Sequence of chain 45.D:
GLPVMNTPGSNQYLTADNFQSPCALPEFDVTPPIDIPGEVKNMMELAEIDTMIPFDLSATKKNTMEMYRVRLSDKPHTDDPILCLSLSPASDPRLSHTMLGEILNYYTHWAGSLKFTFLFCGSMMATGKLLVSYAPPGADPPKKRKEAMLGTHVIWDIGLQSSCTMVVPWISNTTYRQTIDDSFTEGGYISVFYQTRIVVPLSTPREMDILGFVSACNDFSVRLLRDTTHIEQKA

Sequence of chain 45.B:
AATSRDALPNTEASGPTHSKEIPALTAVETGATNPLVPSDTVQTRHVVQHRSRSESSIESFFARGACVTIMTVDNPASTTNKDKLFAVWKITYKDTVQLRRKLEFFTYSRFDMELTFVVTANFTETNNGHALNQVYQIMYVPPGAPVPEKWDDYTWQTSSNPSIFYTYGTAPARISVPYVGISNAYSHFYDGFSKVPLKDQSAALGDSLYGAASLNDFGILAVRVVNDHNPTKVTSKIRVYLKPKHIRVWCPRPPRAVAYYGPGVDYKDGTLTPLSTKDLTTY

Binding-site contacts:
Ligand atom C4 contacts residue ALA24 of chain 45.D at 3.5 Å (hydrophobic).
Ligand atom C4 contacts residue ILE194 of chain 45.B at 3.8 Å (hydrophobic).
Ligand atom C5 contacts residue TYR159 of chain 45.B at 3.7 Å (hydrophobic).
Ligand atom C21 contacts residue TYR112 of chain 45.B at 3.4 Å (hydrophobic).
Ligand atom C11 contacts residue LEU134 of chain 45.B at 3.8 Å (hydrophobic).
Ligand atom O25 contacts residue TYR112 of chain 45.B at 3.4 Å.
Ligand atom C14 contacts residue MET132 of chain 45.B at 3.5 Å (hydrophobic).
Ligand atom C18 contacts residue PHE237 of chain 45.B at 3.8 Å (hydrophobic).
Ligand atom C26 contacts residue THR111 of chain 45.B at 3.6 Å.
Ligand atom C15 contacts residue MET132 of chain 45.B at 3.6 Å (hydrophobic).
Ligand atom O24 contacts residue TYR112 of chain 45.B at 3.8 Å.
Ligand atom O25 contacts residue THR111 of chain 45.B at 3.4 Å (h-bond).
Ligand atom C10 contacts residue MET132 of chain 45.B at 3.7 Å (hydrophobic).
Ligand atom C8 contacts residue VAL196 of chain 45.B at 3.7 Å (hydrophobic).
Ligand atom C3 contacts residue PRO181 of chain 45.B at 3.7 Å (hydrophobic).
Ligand atom C20 contacts residue PHE237 of chain 45.B at 3.4 Å (hydrophobic).
Ligand atom C26 contacts residue LYS113 of chain 45.B at 3.7 Å.
Ligand atom C13 contacts residue PHE237 of chain 45.B at 3.7 Å (hydrophobic).
Ligand atom C1 contacts residue ILE183 of chain 45.B at 3.5 Å (hydrophobic).
Ligand atom N6 contacts residue VAL196 of chain 45.B at 3.8 Å.
Ligand atom C8 contacts residue TYR159 of chain 45.B at 3.5 Å (hydrophobic).
Ligand atom C5 contacts residue ILE194 of chain 45.B at 3.8 Å (hydrophobic).
Ligand atom C27 contacts residue ASP236 of chain 45.B at 3.6 Å.
Ligand atom C4 contacts residue TYR159 of chain 45.B at 3.7 Å (hydrophobic).
Ligand atom C19 contacts residue PHE237 of chain 45.B at 3.5 Å (hydrophobic).
Ligand atom C12 contacts residue VAL199 of chain 45.B at 3.7 Å (hydrophobic).
Ligand atom C3 contacts residue ALA24 of chain 45.D at 3.5 Å (hydrophobic).
Ligand atom C7 contacts residue VAL196 of chain 45.B at 3.5 Å (hydrophobic).
Ligand atom C7 contacts residue TYR159 of chain 45.B at 3.7 Å (hydrophobic).
Ligand atom N3 contacts residue LEU240 of chain 45.B at 3.4 Å.
Ligand atom C13 contacts residue MET132 of chain 45.B at 3.8 Å (hydrophobic).
Ligand atom C1 contacts residue ILE157 of chain 45.B at 3.4 Å (hydrophobic).
Ligand atom C21 contacts residue PHE237 of chain 45.B at 3.7 Å (hydrophobic).
Ligand atom N4 contacts residue LEU240 of chain 45.B at 3.3 Å.
Ligand atom C23 contacts residue TYR112 of chain 45.B at 3.3 Å (hydrophobic).
Ligand atom C23 contacts residue PHE237 of chain 45.B at 3.8 Å (hydrophobic).
Ligand atom C3 contacts residue TYR159 of chain 45.B at 3.7 Å (hydrophobic).
Ligand atom C20 contacts residue TYR112 of chain 45.B at 3.4 Å (hydrophobic).
Ligand atom O16 contacts residue MET132 of chain 45.B at 3.6 Å.
Ligand atom C14 contacts residue VAL199 of chain 45.B at 3.8 Å (hydrophobic).

This protein binds this small molecule.
Small molecule (SMILES): CCOC(=O)c1ccc(OCCCCC2CCN(c3ccc(C)nn3)CC2)cc1